The small molecule below binds the protein below.
Small molecule (SMILES): Oc1cc(CCCc2ccccc2)ccc1Oc1ccc(Cl)cc1Cl

Binding-site contacts:
Ligand atom C17 contacts residue NAD1 of chain 2.E at 3.8 Å.
Ligand atom C11 contacts residue NAD1 of chain 2.E at 3.3 Å.
Ligand atom C12 contacts residue NAD1 of chain 2.E at 3.5 Å.
Ligand atom CL25 contacts residue ALA132 of chain 2.B at 3.2 Å.
Ligand atom C9 contacts residue TYR180 of chain 2.B at 3.8 Å (hydrophobic).
Ligand atom C7 contacts residue TYR180 of chain 2.B at 3.2 Å (hydrophobic).
Ligand atom C15 contacts residue NAD1 of chain 2.E at 3.2 Å.
Ligand atom C11 contacts residue TYR190 of chain 2.B at 3.4 Å (hydrophobic).
Ligand atom C14 contacts residue ALA233 of chain 2.B at 3.7 Å (hydrophobic).
Ligand atom C18 contacts residue ALA232 of chain 2.B at 3.1 Å (hydrophobic).
Ligand atom C19 contacts residue ALA232 of chain 2.B at 3.6 Å (hydrophobic).
Ligand atom C18 contacts residue ALA130 of chain 2.B at 3.8 Å (hydrophobic).
Ligand atom C14 contacts residue NAD1 of chain 2.E at 3.5 Å.
Ligand atom C6 contacts residue PHE281 of chain 2.B at 3.2 Å (hydrophobic).
Ligand atom C9 contacts residue NAD1 of chain 2.E at 3.3 Å.
Ligand atom C6 contacts residue GLY189 of chain 2.B at 3.9 Å.
Ligand atom C21 contacts residue MET194 of chain 2.B at 3.8 Å (hydrophobic).
Ligand atom CL24 contacts residue ALA130 of chain 2.B at 3.8 Å.
Ligand atom C4 contacts residue VAL187 of chain 2.B at 3.5 Å (hydrophobic).
Ligand atom O23 contacts residue LYS198 of chain 2.B at 3.7 Å.
Ligand atom C5 contacts residue PHE281 of chain 2.B at 3.7 Å (hydrophobic).
Ligand atom C1 contacts residue PHE281 of chain 2.B at 3.4 Å (hydrophobic).
Ligand atom C15 contacts residue ALA233 of chain 2.B at 3.8 Å (hydrophobic).
Ligand atom C19 contacts residue ALA130 of chain 2.B at 3.5 Å (hydrophobic).
Ligand atom O23 contacts residue NAD1 of chain 2.E at 2.6 Å (h-bond).
Ligand atom C11 contacts residue TYR180 of chain 2.B at 3.7 Å (hydrophobic).
Ligand atom C13 contacts residue NAD1 of chain 2.E at 3.5 Å.
Ligand atom C5 contacts residue PRO188 of chain 2.B at 3.9 Å (hydrophobic).
Ligand atom CL24 contacts residue NAD1 of chain 2.E at 3.4 Å.
Ligand atom C17 contacts residue ALA232 of chain 2.B at 3.8 Å (hydrophobic).
Ligand atom O23 contacts residue TYR190 of chain 2.B at 2.6 Å (h-bond).
Ligand atom O16 contacts residue NAD1 of chain 2.E at 3.1 Å (h-bond).
Ligand atom C2 contacts residue ILE236 of chain 2.B at 3.6 Å (hydrophobic).
Ligand atom CL25 contacts residue VAL135 of chain 2.B at 3.9 Å.
Ligand atom CL24 contacts residue ALA232 of chain 2.B at 2.7 Å.
Ligand atom C10 contacts residue NAD1 of chain 2.E at 3.2 Å.
Ligand atom C1 contacts residue ILE236 of chain 2.B at 3.5 Å (hydrophobic).
Ligand atom CL25 contacts residue ASN131 of chain 2.B at 3.8 Å.
Ligand atom C5 contacts residue VAL187 of chain 2.B at 3.6 Å (hydrophobic).
Ligand atom C12 contacts residue TYR190 of chain 2.B at 3.4 Å (hydrophobic).

Sequence of chain 2.B:
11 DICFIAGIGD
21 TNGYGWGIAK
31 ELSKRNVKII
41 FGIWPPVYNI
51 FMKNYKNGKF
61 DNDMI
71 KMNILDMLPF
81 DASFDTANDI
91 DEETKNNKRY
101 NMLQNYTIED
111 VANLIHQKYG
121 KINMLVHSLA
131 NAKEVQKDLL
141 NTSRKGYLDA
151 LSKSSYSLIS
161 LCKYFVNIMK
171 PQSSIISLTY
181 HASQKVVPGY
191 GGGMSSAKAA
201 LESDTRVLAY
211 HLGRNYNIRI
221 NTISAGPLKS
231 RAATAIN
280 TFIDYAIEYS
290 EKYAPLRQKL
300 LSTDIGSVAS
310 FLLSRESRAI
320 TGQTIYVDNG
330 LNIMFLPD